Binding-site contacts:
Ligand atom C8 contacts residue PHE145 of chain 1.A at 3.4 Å (hydrophobic).
Ligand atom O3' contacts residue ASP199 of chain 1.A at 2.5 Å (salt-bridge).
Ligand atom C2 contacts residue LEU227 of chain 1.A at 3.6 Å (hydrophobic).
Ligand atom O3' contacts residue LEU204 of chain 1.A at 3.4 Å.
Ligand atom O2' contacts residue ASP199 of chain 1.A at 2.6 Å (salt-bridge).
Ligand atom C1' contacts residue ASP199 of chain 1.A at 3.6 Å.
Ligand atom O4' contacts residue PHE256 of chain 1.A at 3.7 Å.
Ligand atom O3' contacts residue ASP179 of chain 1.A at 2.9 Å (salt-bridge).
Ligand atom C5' contacts residue ASP245 of chain 1.A at 3.5 Å.
Ligand atom N6 contacts residue ARG228 of chain 1.A at 3.5 Å (salt-bridge).
Ligand atom N3 contacts residue ILE200 of chain 1.A at 3.4 Å (h-bond).
Ligand atom N6 contacts residue ASP226 of chain 1.A at 2.8 Å (salt-bridge).
Ligand atom C5' contacts residue B5L1 of chain 1.D at 3.5 Å.
Ligand atom C5' contacts residue ASP179 of chain 1.A at 3.7 Å.
Ligand atom C2' contacts residue GLN147 of chain 1.A at 3.7 Å.
Ligand atom C2' contacts residue ASP199 of chain 1.A at 3.6 Å.
Ligand atom C3' contacts residue ASP179 of chain 1.A at 3.6 Å.
Ligand atom C2' contacts residue PHE145 of chain 1.A at 3.7 Å (hydrophobic).
Ligand atom N6 contacts residue LEU362 of chain 1.A at 3.6 Å.
Ligand atom CS contacts residue PRO247 of chain 1.A at 3.6 Å (hydrophobic).
Ligand atom C2 contacts residue ILE200 of chain 1.A at 3.6 Å (hydrophobic).
Ligand atom S5' contacts residue B5L1 of chain 1.D at 3.5 Å.
Ligand atom N1 contacts residue PHE225 of chain 1.A at 3.5 Å (h-bond).
Ligand atom C5 contacts residue PHE256 of chain 1.A at 3.7 Å (hydrophobic).
Ligand atom N7 contacts residue TYR363 of chain 1.A at 2.7 Å (h-bond).
Ligand atom O4' contacts residue GLY177 of chain 1.A at 3.7 Å.
Ligand atom C4 contacts residue ILE200 of chain 1.A at 3.5 Å (hydrophobic).
Ligand atom O2' contacts residue PHE145 of chain 1.A at 3.7 Å.
Ligand atom S5' contacts residue ASP146 of chain 1.A at 3.3 Å (salt-bridge).
Ligand atom C5 contacts residue TYR363 of chain 1.A at 3.7 Å (hydrophobic).
Ligand atom C5 contacts residue ILE200 of chain 1.A at 3.6 Å (hydrophobic).
Ligand atom C6 contacts residue ASP226 of chain 1.A at 3.7 Å.
Ligand atom N1 contacts residue LEU227 of chain 1.A at 2.9 Å (h-bond).
Ligand atom N1 contacts residue ASP226 of chain 1.A at 3.5 Å.
Ligand atom S5' contacts residue PHE145 of chain 1.A at 3.7 Å.
Ligand atom C2 contacts residue PHE225 of chain 1.A at 3.2 Å (hydrophobic).
Ligand atom O3' contacts residue ASP178 of chain 1.A at 3.4 Å (salt-bridge).
Ligand atom C8 contacts residue TYR363 of chain 1.A at 3.5 Å (hydrophobic).
Ligand atom C3' contacts residue ASP199 of chain 1.A at 3.5 Å.
Ligand atom O2' contacts residue GLN147 of chain 1.A at 2.7 Å (h-bond).

This small molecule binds to this protein.
Small molecule (SMILES): CSC[C@H]1O[C@@H](n2cnc3c(N)ncnc32)[C@H](O)[C@@H]1O

Sequence of chain 1.A:
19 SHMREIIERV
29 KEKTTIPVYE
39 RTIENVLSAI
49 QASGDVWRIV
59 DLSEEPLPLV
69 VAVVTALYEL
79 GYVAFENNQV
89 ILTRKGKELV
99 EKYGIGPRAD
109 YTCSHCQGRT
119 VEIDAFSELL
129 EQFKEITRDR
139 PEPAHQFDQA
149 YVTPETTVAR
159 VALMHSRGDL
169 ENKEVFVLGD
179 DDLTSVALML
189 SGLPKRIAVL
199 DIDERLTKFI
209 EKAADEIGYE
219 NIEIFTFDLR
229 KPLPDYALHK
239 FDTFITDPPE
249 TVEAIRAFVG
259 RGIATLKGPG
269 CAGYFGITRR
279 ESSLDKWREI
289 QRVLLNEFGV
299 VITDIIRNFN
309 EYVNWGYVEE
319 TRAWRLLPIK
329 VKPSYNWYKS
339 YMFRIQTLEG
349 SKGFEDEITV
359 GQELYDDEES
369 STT